The small molecule below binds the protein below.
Small molecule (SMILES): CC(=O)N[C@H]1[C@H](O[C@H]2[C@H](O)[C@@H](NC(C)=O)CO[C@@H]2CO)O[C@H](CO)[C@@H](O[C@@H]2O[C@H](CO[C@@H]3O[C@H](CO)[C@@H](O)[C@H](O)[C@@H]3O)[C@@H](O)[C@H](O)[C@@H]2O)[C@@H]1O

Sequence of chain 1.A:
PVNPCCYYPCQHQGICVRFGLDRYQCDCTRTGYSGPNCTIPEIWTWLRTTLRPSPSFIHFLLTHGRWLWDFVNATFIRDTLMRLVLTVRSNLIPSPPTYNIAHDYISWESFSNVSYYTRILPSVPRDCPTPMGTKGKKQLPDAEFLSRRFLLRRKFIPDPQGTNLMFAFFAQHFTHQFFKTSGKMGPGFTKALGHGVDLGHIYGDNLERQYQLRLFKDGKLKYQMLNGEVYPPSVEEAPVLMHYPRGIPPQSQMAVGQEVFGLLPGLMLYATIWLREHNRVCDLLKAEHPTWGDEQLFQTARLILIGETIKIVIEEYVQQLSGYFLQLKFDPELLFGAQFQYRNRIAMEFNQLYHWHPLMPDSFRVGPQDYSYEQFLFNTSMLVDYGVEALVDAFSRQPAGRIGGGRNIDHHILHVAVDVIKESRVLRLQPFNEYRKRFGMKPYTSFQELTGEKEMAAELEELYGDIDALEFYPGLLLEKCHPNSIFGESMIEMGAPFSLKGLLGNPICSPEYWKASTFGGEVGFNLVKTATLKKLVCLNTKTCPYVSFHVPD

Binding-site contacts:
Ligand atom O6 contacts residue TYR386 of chain 1.A at 3.4 Å.
Ligand atom O5 contacts residue ASN379 of chain 1.A at 2.4 Å (h-bond).
Ligand atom N2 contacts residue ASN379 of chain 1.A at 2.9 Å (h-bond).
Ligand atom O6 contacts residue MET382 of chain 1.A at 3.3 Å.
Ligand atom C1 contacts residue ASN379 of chain 1.A at 1.4 Å.
Ligand atom O7 contacts residue ASN379 of chain 1.A at 4.1 Å.
Ligand atom C2 contacts residue ASN379 of chain 1.A at 2.4 Å.
Ligand atom C5 contacts residue ASP385 of chain 1.A at 3.8 Å.
Ligand atom C5 contacts residue SER381 of chain 1.A at 4.2 Å.
Ligand atom O5 contacts residue TYR371 of chain 1.A at 4.2 Å.
Ligand atom C5 contacts residue TYR371 of chain 1.A at 4.2 Å (hydrophobic).
Ligand atom O6 contacts residue GLN375 of chain 1.A at 3.4 Å (h-bond).
Ligand atom C5 contacts residue GLN369 of chain 1.A at 3.4 Å.
Ligand atom O5 contacts residue GLN369 of chain 1.A at 2.8 Å (h-bond).
Ligand atom C1 contacts residue GLN369 of chain 1.A at 3.4 Å.
Ligand atom C6 contacts residue GLN375 of chain 1.A at 4.1 Å.
Ligand atom C1 contacts residue GLN375 of chain 1.A at 3.8 Å.
Ligand atom O6 contacts residue GLN369 of chain 1.A at 4.1 Å.
Ligand atom C8 contacts residue ASP385 of chain 1.A at 3.9 Å.
Ligand atom C4 contacts residue ASN379 of chain 1.A at 4.2 Å.
Ligand atom C4 contacts residue GLN369 of chain 1.A at 4.2 Å.
Ligand atom O6 contacts residue ASP385 of chain 1.A at 2.8 Å (salt-bridge).
Ligand atom C1 contacts residue SER381 of chain 1.A at 4.2 Å.
Ligand atom C5 contacts residue ASN379 of chain 1.A at 3.7 Å.
Ligand atom C6 contacts residue ASP385 of chain 1.A at 3.6 Å.
Ligand atom C1 contacts residue TYR371 of chain 1.A at 3.9 Å (hydrophobic).
Ligand atom O4 contacts residue GLN369 of chain 1.A at 3.2 Å (h-bond).
Ligand atom C4 contacts residue TYR371 of chain 1.A at 4.2 Å (hydrophobic).
Ligand atom C6 contacts residue TYR386 of chain 1.A at 4.0 Å (hydrophobic).
Ligand atom C6 contacts residue MET382 of chain 1.A at 4.2 Å (hydrophobic).
Ligand atom C6 contacts residue TYR371 of chain 1.A at 3.4 Å (hydrophobic).
Ligand atom O7 contacts residue GLN375 of chain 1.A at 3.3 Å.
Ligand atom C6 contacts residue GLN369 of chain 1.A at 2.8 Å.
Ligand atom C7 contacts residue GLN375 of chain 1.A at 3.8 Å.
Ligand atom C3 contacts residue ASN379 of chain 1.A at 3.8 Å.
Ligand atom O5 contacts residue MET382 of chain 1.A at 3.5 Å.
Ligand atom O6 contacts residue TYR371 of chain 1.A at 4.2 Å.
Ligand atom C2 contacts residue GLN375 of chain 1.A at 3.9 Å.
Ligand atom N2 contacts residue GLN375 of chain 1.A at 4.1 Å.
Ligand atom C7 contacts residue ASN379 of chain 1.A at 3.6 Å.